Sequence of chain 1.P:
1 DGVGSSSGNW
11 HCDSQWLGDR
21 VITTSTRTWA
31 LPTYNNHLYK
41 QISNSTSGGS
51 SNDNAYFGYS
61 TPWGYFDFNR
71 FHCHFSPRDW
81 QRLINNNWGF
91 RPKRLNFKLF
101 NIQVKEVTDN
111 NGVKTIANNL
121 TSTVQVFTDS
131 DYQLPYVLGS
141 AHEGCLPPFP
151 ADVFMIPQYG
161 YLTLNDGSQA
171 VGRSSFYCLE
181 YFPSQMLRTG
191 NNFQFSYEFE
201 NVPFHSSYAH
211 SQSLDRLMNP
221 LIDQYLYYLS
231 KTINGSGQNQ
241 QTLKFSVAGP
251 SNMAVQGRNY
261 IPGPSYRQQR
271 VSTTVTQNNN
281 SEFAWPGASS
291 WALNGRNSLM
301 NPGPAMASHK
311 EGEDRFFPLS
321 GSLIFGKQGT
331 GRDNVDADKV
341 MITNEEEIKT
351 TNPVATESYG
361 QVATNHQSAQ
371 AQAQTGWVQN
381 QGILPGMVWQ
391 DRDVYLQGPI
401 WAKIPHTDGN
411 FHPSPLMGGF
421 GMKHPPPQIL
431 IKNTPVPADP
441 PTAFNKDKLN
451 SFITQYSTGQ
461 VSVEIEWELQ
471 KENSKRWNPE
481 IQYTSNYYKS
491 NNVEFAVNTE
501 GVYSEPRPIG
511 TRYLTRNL

The small molecule below binds the protein below.
Small molecule (SMILES): OC[C@H]1O[C@@H](O)[C@H](O)[C@@H](O)[C@H]1O

Binding-site contacts:
Ligand atom C1 contacts residue TRP285 of chain 1.D at 3.5 Å (hydrophobic).
Ligand atom O5 contacts residue TRP285 of chain 1.D at 3.1 Å (h-bond).
Ligand atom O3 contacts residue TRP285 of chain 1.D at 3.9 Å.
Ligand atom O6 contacts residue TRP285 of chain 1.D at 3.2 Å (h-bond).
Ligand atom C2 contacts residue ASN252 of chain 1.P at 4.4 Å.
Ligand atom O2 contacts residue ASN252 of chain 1.P at 3.1 Å (h-bond).
Ligand atom C6 contacts residue TRP285 of chain 1.D at 3.4 Å (hydrophobic).
Ligand atom C4 contacts residue TRP285 of chain 1.D at 4.0 Å (hydrophobic).
Ligand atom O4 contacts residue TRP285 of chain 1.D at 3.2 Å.
Ligand atom C3 contacts residue TRP285 of chain 1.D at 4.0 Å (hydrophobic).
Ligand atom O1 contacts residue TRP285 of chain 1.D at 3.1 Å.
Ligand atom O2 contacts residue TRP285 of chain 1.D at 4.3 Å.
Ligand atom C2 contacts residue TRP285 of chain 1.D at 3.5 Å (hydrophobic).
Ligand atom O1 contacts residue ASN252 of chain 1.P at 4.2 Å.
Ligand atom O1 contacts residue VAL255 of chain 1.P at 4.0 Å.
Ligand atom O2 contacts residue VAL255 of chain 1.P at 3.9 Å.
Ligand atom O1 contacts residue ALA254 of chain 1.P at 4.3 Å.
Ligand atom C5 contacts residue TRP285 of chain 1.D at 3.7 Å (hydrophobic).

Sequence of chain 1.D:
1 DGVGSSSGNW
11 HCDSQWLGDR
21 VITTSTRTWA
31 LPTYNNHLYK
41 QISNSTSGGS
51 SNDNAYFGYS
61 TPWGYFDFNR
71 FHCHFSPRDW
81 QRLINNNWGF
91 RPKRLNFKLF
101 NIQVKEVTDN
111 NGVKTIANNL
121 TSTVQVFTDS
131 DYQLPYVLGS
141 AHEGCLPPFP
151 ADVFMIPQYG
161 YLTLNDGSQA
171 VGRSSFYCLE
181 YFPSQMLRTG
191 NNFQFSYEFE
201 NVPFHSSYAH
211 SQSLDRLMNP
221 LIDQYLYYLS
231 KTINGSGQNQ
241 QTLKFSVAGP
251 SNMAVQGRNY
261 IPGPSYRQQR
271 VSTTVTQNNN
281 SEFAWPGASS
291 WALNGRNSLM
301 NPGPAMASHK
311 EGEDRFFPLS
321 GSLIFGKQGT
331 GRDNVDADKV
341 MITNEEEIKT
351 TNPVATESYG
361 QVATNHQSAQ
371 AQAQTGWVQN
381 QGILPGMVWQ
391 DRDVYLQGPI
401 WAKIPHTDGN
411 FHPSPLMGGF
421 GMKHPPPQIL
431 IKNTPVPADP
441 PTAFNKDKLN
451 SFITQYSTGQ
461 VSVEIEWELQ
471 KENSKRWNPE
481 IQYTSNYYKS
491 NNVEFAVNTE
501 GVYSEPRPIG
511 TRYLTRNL